The protein below binds the small molecule below.
Small molecule (SMILES): CC(=O)N[C@H]1[C@H](O[C@H]2[C@H](O)[C@@H](NC(C)=O)CO[C@@H]2CO)O[C@H](CO)[C@@H](O[C@@H]2O[C@H](CO[C@H]3O[C@H](CO)[C@@H](O)[C@H](O)[C@@H]3O)[C@@H](O)[C@H](O[C@H]3O[C@H](CO)[C@@H](O)[C@H](O)[C@@H]3O)[C@@H]2O)[C@@H]1O

Binding-site contacts:
Ligand atom C6 contacts residue HIS30 of chain 2.B at 4.3 Å.
Ligand atom O3 contacts residue GLY93 of chain 2.B at 3.4 Å (h-bond).
Ligand atom O3 contacts residue TRP118 of chain 2.A at 2.9 Å (h-bond).
Ligand atom C3 contacts residue TYR33 of chain 2.B at 4.2 Å (hydrophobic).
Ligand atom O6 contacts residue ASP106 of chain 2.A at 4.1 Å.
Ligand atom O4 contacts residue ARG59 of chain 2.A at 3.8 Å.
Ligand atom O6 contacts residue TYR33 of chain 2.B at 3.3 Å (h-bond).
Ligand atom C3 contacts residue GLY93 of chain 2.B at 4.3 Å.
Ligand atom C3 contacts residue TRP118 of chain 2.A at 3.7 Å (hydrophobic).
Ligand atom C6 contacts residue ASP106 of chain 2.A at 4.4 Å.
Ligand atom C1 contacts residue TYR33 of chain 2.B at 4.2 Å (hydrophobic).
Ligand atom C2 contacts residue GLY93 of chain 2.B at 3.9 Å.
Ligand atom O3 contacts residue TYR92 of chain 2.B at 3.4 Å (h-bond).
Ligand atom O6 contacts residue ASP106 of chain 2.A at 4.2 Å.
Ligand atom O6 contacts residue HIS30 of chain 2.B at 3.3 Å (h-bond).
Ligand atom C3 contacts residue GLY93 of chain 2.B at 4.2 Å.
Ligand atom O5 contacts residue GLN107 of chain 2.A at 4.2 Å.
Ligand atom O4 contacts residue TRP118 of chain 2.A at 4.0 Å.
Ligand atom C4 contacts residue TYR97 of chain 2.B at 4.0 Å (hydrophobic).
Ligand atom O2 contacts residue TRP118 of chain 2.A at 3.2 Å.
Ligand atom O4 contacts residue GLY93 of chain 2.B at 3.1 Å (h-bond).
Ligand atom O2 contacts residue ASP106 of chain 2.A at 4.1 Å.
Ligand atom O4 contacts residue TYR97 of chain 2.B at 3.5 Å (h-bond).
Ligand atom C2 contacts residue TRP118 of chain 2.A at 4.2 Å (hydrophobic).
Ligand atom C1 contacts residue HIS30 of chain 2.B at 3.9 Å.
Ligand atom C4 contacts residue TRP118 of chain 2.A at 3.8 Å (hydrophobic).
Ligand atom O6 contacts residue ILE104 of chain 2.A at 3.7 Å.
Ligand atom C3 contacts residue TYR92 of chain 2.B at 3.8 Å (hydrophobic).
Ligand atom O2 contacts residue HIS30 of chain 2.B at 3.1 Å (h-bond).
Ligand atom C6 contacts residue TYR33 of chain 2.B at 3.5 Å (hydrophobic).
Ligand atom C6 contacts residue ILE104 of chain 2.A at 4.3 Å (hydrophobic).
Ligand atom C4 contacts residue GLY93 of chain 2.B at 4.0 Å.
Ligand atom C2 contacts residue TYR92 of chain 2.B at 3.4 Å (hydrophobic).
Ligand atom C6 contacts residue ASP106 of chain 2.A at 4.2 Å.
Ligand atom C2 contacts residue HIS30 of chain 2.B at 3.7 Å.
Ligand atom C5 contacts residue HIS30 of chain 2.B at 4.2 Å.
Ligand atom O3 contacts residue TYR97 of chain 2.B at 2.2 Å (h-bond).
Ligand atom C3 contacts residue TYR97 of chain 2.B at 3.4 Å (hydrophobic).
Ligand atom C1 contacts residue GLY93 of chain 2.B at 4.3 Å.
Ligand atom O2 contacts residue TYR92 of chain 2.B at 3.3 Å (h-bond).

Sequence of chain 2.B:
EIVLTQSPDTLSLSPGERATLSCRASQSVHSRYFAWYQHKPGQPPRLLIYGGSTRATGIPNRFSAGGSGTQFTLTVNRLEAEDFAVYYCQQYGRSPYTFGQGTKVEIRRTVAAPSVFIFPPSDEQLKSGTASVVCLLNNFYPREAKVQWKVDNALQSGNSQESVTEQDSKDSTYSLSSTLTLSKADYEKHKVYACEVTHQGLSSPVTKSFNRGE

Sequence of chain 2.A:
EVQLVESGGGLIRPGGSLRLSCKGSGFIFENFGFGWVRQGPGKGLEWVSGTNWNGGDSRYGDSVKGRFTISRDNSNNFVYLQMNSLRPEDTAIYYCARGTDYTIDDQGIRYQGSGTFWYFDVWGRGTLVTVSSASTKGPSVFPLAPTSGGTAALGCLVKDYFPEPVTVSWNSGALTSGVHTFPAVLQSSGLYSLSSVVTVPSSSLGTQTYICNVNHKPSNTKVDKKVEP